Binding-site contacts:
Ligand atom CB contacts residue TYR144 of chain 1.A at 3.8 Å (hydrophobic).
Ligand atom O contacts residue LYS215 of chain 1.A at 3.1 Å (salt-bridge).
Ligand atom CG contacts residue ASP325 of chain 1.A at 3.6 Å.
Ligand atom NZ contacts residue ASP186 of chain 1.A at 3.6 Å.
Ligand atom O contacts residue LYS251 of chain 1.A at 3.3 Å (salt-bridge).
Ligand atom CG contacts residue HIS218 of chain 1.A at 3.8 Å.
Ligand atom CA contacts residue LEU222 of chain 1.A at 3.5 Å (hydrophobic).
Ligand atom OE1 contacts residue TYR257 of chain 1.A at 3.6 Å.
Ligand atom OE1 contacts residue LYS294 of chain 1.A at 3.0 Å (salt-bridge).
Ligand atom C contacts residue TYR185 of chain 1.A at 3.8 Å (hydrophobic).
Ligand atom NE2 contacts residue GLN254 of chain 1.A at 3.5 Å.
Ligand atom CA contacts residue GLN254 of chain 1.A at 3.8 Å.
Ligand atom C contacts residue ASN219 of chain 1.A at 3.7 Å.
Ligand atom CB contacts residue GLN254 of chain 1.A at 3.2 Å.
Ligand atom CE2 contacts residue GLU145 of chain 1.A at 3.2 Å.
Ligand atom CE contacts residue ASP147 of chain 1.A at 3.5 Å.
Ligand atom O contacts residue ILE182 of chain 1.A at 3.7 Å.
Ligand atom OH contacts residue VAL141 of chain 1.A at 3.4 Å.
Ligand atom N contacts residue ASN219 of chain 1.A at 3.0 Å (h-bond).
Ligand atom CZ contacts residue GLU145 of chain 1.A at 3.3 Å.
Ligand atom C contacts residue LYS215 of chain 1.A at 3.2 Å.
Ligand atom CA contacts residue ASP325 of chain 1.A at 3.5 Å.
Ligand atom SD contacts residue LYS215 of chain 1.A at 3.5 Å.
Ligand atom O contacts residue TYR185 of chain 1.A at 2.7 Å (h-bond).
Ligand atom CE contacts residue LYS251 of chain 1.A at 3.4 Å.
Ligand atom NE2 contacts residue TYR291 of chain 1.A at 2.9 Å (h-bond).
Ligand atom NZ contacts residue ASP147 of chain 1.A at 3.3 Å (salt-bridge).
Ligand atom CD2 contacts residue ILE182 of chain 1.A at 3.4 Å (hydrophobic).
Ligand atom OH contacts residue GLU145 of chain 1.A at 2.5 Å (salt-bridge).
Ligand atom OXT contacts residue LYS215 of chain 1.A at 3.0 Å (salt-bridge).
Ligand atom N contacts residue ASP325 of chain 1.A at 3.5 Å (salt-bridge).
Ligand atom CA contacts residue ASN219 of chain 1.A at 3.4 Å.
Ligand atom OXT contacts residue GLN175 of chain 1.A at 2.9 Å (h-bond).
Ligand atom O contacts residue ASN219 of chain 1.A at 3.0 Å (h-bond).
Ligand atom NZ contacts residue TYR144 of chain 1.A at 3.4 Å (h-bond).
Ligand atom CG contacts residue LEU222 of chain 1.A at 3.8 Å (hydrophobic).
Ligand atom O contacts residue LEU222 of chain 1.A at 3.8 Å.
Ligand atom CE contacts residue ASP186 of chain 1.A at 3.1 Å.
Ligand atom CE2 contacts residue TYR144 of chain 1.A at 3.7 Å (hydrophobic).
Ligand atom N contacts residue ASP325 of chain 1.A at 3.4 Å (salt-bridge).

Sequence of chain 1.A:
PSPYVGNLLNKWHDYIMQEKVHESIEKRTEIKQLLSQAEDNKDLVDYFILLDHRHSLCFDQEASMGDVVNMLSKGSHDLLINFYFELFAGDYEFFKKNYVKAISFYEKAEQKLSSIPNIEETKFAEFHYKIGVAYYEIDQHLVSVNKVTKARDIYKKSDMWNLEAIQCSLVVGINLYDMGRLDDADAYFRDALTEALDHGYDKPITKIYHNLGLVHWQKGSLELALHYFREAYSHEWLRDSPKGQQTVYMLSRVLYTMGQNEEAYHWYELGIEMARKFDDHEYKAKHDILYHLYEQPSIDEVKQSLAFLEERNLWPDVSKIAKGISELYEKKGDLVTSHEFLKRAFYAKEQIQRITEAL

A protein and the small-molecule ligand that binds it are described below.
Small molecule (SMILES): CSCC[C@H](NC(=O)CNC(=O)[C@H](CCCCN)NC(=O)[C@@H](N)CCC(N)=O)C(=O)N[C@@H](Cc1ccc(O)cc1)C(=O)O